Sequence of chain 36.C:
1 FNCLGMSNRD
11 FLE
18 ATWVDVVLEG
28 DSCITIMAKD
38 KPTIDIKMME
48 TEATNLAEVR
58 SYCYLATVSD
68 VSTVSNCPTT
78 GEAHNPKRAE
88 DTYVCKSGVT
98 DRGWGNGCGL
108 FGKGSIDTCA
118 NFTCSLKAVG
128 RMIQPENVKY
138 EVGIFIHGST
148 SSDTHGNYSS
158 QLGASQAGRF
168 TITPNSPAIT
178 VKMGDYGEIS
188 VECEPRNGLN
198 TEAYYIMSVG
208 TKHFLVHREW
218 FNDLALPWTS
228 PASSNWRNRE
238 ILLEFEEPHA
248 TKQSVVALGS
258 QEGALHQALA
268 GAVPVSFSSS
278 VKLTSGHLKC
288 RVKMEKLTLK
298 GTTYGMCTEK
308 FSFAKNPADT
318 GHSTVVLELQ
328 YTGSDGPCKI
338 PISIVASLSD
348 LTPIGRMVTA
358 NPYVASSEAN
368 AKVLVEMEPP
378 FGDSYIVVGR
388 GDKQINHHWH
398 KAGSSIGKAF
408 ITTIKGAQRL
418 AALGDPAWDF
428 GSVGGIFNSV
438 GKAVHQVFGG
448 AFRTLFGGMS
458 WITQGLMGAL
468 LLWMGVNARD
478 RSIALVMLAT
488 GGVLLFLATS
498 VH

This protein binds this small molecule.
Small molecule (SMILES): CC(=O)N[C@@H]1[C@@H](O)[C@H](O)[C@@H](CO)O[C@H]1O

Binding-site contacts:
Ligand atom O5 contacts residue ASN118 of chain 36.C at 2.4 Å (h-bond).
Ligand atom C3 contacts residue ASN118 of chain 36.C at 3.8 Å.
Ligand atom C1 contacts residue THR120 of chain 36.C at 4.3 Å.
Ligand atom C1 contacts residue THR89 of chain 36.C at 4.1 Å.
Ligand atom C8 contacts residue ASP67 of chain 36.C at 3.9 Å.
Ligand atom N2 contacts residue TYR90 of chain 36.C at 4.3 Å.
Ligand atom N2 contacts residue SER66 of chain 36.C at 4.3 Å.
Ligand atom C7 contacts residue ASN118 of chain 36.C at 3.5 Å.
Ligand atom C5 contacts residue THR120 of chain 36.C at 3.8 Å.
Ligand atom C5 contacts residue THR89 of chain 36.C at 4.4 Å.
Ligand atom O7 contacts residue ASN118 of chain 36.C at 4.0 Å.
Ligand atom C6 contacts residue THR120 of chain 36.C at 3.4 Å.
Ligand atom C4 contacts residue THR120 of chain 36.C at 4.4 Å.
Ligand atom C7 contacts residue TYR90 of chain 36.C at 4.5 Å (hydrophobic).
Ligand atom C5 contacts residue ASN118 of chain 36.C at 3.7 Å.
Ligand atom C4 contacts residue ASN118 of chain 36.C at 4.2 Å.
Ligand atom N2 contacts residue ASN118 of chain 36.C at 2.9 Å (h-bond).
Ligand atom O5 contacts residue THR89 of chain 36.C at 4.2 Å.
Ligand atom C2 contacts residue SER66 of chain 36.C at 4.5 Å.
Ligand atom C8 contacts residue SER66 of chain 36.C at 4.0 Å.
Ligand atom C8 contacts residue TYR90 of chain 36.C at 3.5 Å (hydrophobic).
Ligand atom O5 contacts residue THR120 of chain 36.C at 3.2 Å (h-bond).
Ligand atom C7 contacts residue SER66 of chain 36.C at 3.5 Å.
Ligand atom C6 contacts residue THR89 of chain 36.C at 4.4 Å.
Ligand atom C8 contacts residue ASN118 of chain 36.C at 4.2 Å.
Ligand atom O6 contacts residue THR89 of chain 36.C at 4.0 Å.
Ligand atom C1 contacts residue ASN118 of chain 36.C at 1.5 Å.
Ligand atom C2 contacts residue ASN118 of chain 36.C at 2.5 Å.
Ligand atom O7 contacts residue SER66 of chain 36.C at 3.0 Å (h-bond).